Sequence of chain 1.C:
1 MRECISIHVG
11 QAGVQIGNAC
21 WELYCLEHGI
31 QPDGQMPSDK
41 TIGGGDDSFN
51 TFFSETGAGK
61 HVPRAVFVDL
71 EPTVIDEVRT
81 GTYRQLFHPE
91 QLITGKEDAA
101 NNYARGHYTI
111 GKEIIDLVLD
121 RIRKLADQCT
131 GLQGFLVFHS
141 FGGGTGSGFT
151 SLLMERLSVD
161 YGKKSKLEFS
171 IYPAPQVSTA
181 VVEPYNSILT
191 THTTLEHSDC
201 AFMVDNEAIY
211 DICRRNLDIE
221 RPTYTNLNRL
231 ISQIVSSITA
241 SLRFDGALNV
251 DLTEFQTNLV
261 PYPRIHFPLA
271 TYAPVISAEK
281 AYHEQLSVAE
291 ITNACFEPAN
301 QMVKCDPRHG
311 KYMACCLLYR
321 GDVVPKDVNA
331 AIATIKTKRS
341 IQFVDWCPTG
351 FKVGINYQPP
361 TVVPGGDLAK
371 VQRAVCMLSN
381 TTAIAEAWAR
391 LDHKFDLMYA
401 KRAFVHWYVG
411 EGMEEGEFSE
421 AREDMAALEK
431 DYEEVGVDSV

Binding-site contacts:
Ligand atom C10 contacts residue THR253 of chain 1.C at 3.9 Å.
Ligand atom C09 contacts residue GLN256 of chain 1.C at 4.2 Å.
Ligand atom C01 contacts residue TRP397 of chain 1.B at 3.7 Å (hydrophobic).
Ligand atom C05 contacts residue GLY98 of chain 1.B at 4.4 Å.
Ligand atom C11 contacts residue THR257 of chain 1.C at 3.6 Å.
Ligand atom C11 contacts residue TRP397 of chain 1.B at 3.3 Å (hydrophobic).
Ligand atom C02 contacts residue TRP397 of chain 1.B at 4.0 Å (hydrophobic).
Ligand atom C11 contacts residue THR253 of chain 1.C at 3.3 Å.
Ligand atom N08 contacts residue THR253 of chain 1.C at 3.9 Å.
Ligand atom C01 contacts residue GLY98 of chain 1.B at 3.1 Å.
Ligand atom C10 contacts residue THR257 of chain 1.C at 4.2 Å.
Ligand atom N04 contacts residue GLY98 of chain 1.B at 3.8 Å.
Ligand atom O03 contacts residue TRP397 of chain 1.B at 4.1 Å.
Ligand atom C10 contacts residue TRP397 of chain 1.B at 4.1 Å (hydrophobic).
Ligand atom C02 contacts residue THR257 of chain 1.C at 3.8 Å.
Ligand atom C02 contacts residue ASN100 of chain 1.B at 3.8 Å.
Ligand atom C01 contacts residue THR257 of chain 1.C at 3.4 Å.
Ligand atom C05 contacts residue TRP397 of chain 1.B at 4.3 Å (hydrophobic).
Ligand atom C09 contacts residue THR253 of chain 1.C at 3.7 Å.
Ligand atom N04 contacts residue TRP397 of chain 1.B at 3.9 Å.
Ligand atom C05 contacts residue THR257 of chain 1.C at 4.0 Å.
Ligand atom O03 contacts residue GLY98 of chain 1.B at 3.7 Å.
Ligand atom C01 contacts residue ASN100 of chain 1.B at 4.0 Å.
Ligand atom C06 contacts residue GLY98 of chain 1.B at 4.3 Å.
Ligand atom C06 contacts residue LYS103 of chain 1.B at 3.4 Å.
Ligand atom C07 contacts residue LYS103 of chain 1.B at 3.2 Å.
Ligand atom C02 contacts residue GLY98 of chain 1.B at 3.3 Å.
Ligand atom O03 contacts residue ASN100 of chain 1.B at 2.9 Å (h-bond).
Ligand atom O03 contacts residue LYS103 of chain 1.B at 4.0 Å.
Ligand atom N08 contacts residue LYS103 of chain 1.B at 4.4 Å.
Ligand atom C01 contacts residue ASN99 of chain 1.B at 4.2 Å.
Ligand atom N08 contacts residue GLN133 of chain 1.C at 4.0 Å.
Ligand atom N04 contacts residue THR257 of chain 1.C at 3.2 Å (h-bond).
Ligand atom C11 contacts residue GLN256 of chain 1.C at 3.5 Å.

A small-molecule ligand and the protein it binds are described below.
Small molecule (SMILES): CC(=O)Nc1ccncc1C

Sequence of chain 1.B:
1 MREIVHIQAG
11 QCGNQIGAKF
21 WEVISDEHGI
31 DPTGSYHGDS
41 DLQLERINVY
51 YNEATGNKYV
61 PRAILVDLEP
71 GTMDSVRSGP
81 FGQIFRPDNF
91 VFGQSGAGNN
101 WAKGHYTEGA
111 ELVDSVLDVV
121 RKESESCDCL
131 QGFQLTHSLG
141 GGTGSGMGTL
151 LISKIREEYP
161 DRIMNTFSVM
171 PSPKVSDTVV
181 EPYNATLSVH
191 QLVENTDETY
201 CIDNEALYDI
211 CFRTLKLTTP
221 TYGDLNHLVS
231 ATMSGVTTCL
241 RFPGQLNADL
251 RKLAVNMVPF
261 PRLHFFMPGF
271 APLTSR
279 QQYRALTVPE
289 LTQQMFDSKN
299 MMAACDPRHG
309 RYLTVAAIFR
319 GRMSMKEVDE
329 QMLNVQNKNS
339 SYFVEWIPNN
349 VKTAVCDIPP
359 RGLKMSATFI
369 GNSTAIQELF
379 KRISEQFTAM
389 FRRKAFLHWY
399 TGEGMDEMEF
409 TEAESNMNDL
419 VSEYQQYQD